Binding-site contacts:
Ligand atom C6 contacts residue THR120 of chain 1.A at 4.3 Å.
Ligand atom C5 contacts residue THR120 of chain 1.A at 3.8 Å.
Ligand atom C5 contacts residue ASN118 of chain 1.A at 3.7 Å.
Ligand atom C7 contacts residue LEU161 of chain 1.A at 4.4 Å (hydrophobic).
Ligand atom C8 contacts residue ASN118 of chain 1.A at 4.2 Å.
Ligand atom C1 contacts residue ASN118 of chain 1.A at 1.4 Å.
Ligand atom O6 contacts residue THR120 of chain 1.A at 3.4 Å (h-bond).
Ligand atom N2 contacts residue SER158 of chain 1.A at 4.5 Å.
Ligand atom O6 contacts residue GLY121 of chain 1.A at 4.0 Å.
Ligand atom C3 contacts residue THR120 of chain 1.A at 4.2 Å.
Ligand atom C7 contacts residue ILE156 of chain 1.A at 4.3 Å (hydrophobic).
Ligand atom O7 contacts residue ILE156 of chain 1.A at 4.1 Å.
Ligand atom C8 contacts residue ARG157 of chain 1.A at 4.4 Å.
Ligand atom C2 contacts residue THR120 of chain 1.A at 4.4 Å.
Ligand atom C2 contacts residue ASN118 of chain 1.A at 2.4 Å.
Ligand atom C7 contacts residue ASN118 of chain 1.A at 3.1 Å.
Ligand atom O5 contacts residue ASN118 of chain 1.A at 2.4 Å (h-bond).
Ligand atom O6 contacts residue PRO122 of chain 1.A at 3.9 Å.
Ligand atom C4 contacts residue ASN118 of chain 1.A at 4.2 Å.
Ligand atom C3 contacts residue ASN118 of chain 1.A at 3.8 Å.
Ligand atom N2 contacts residue ASN118 of chain 1.A at 2.8 Å (h-bond).
Ligand atom C1 contacts residue THR120 of chain 1.A at 3.7 Å.
Ligand atom C8 contacts residue ILE156 of chain 1.A at 3.8 Å (hydrophobic).
Ligand atom C7 contacts residue HIS220 of chain 1.A at 4.4 Å.
Ligand atom O7 contacts residue ASN118 of chain 1.A at 3.0 Å (h-bond).
Ligand atom C8 contacts residue SER158 of chain 1.A at 3.7 Å.
Ligand atom O5 contacts residue THR120 of chain 1.A at 3.9 Å.
Ligand atom C8 contacts residue LEU161 of chain 1.A at 3.7 Å (hydrophobic).
Ligand atom C4 contacts residue THR120 of chain 1.A at 4.5 Å.
Ligand atom O7 contacts residue HIS220 of chain 1.A at 3.4 Å (h-bond).

Sequence of chain 1.A:
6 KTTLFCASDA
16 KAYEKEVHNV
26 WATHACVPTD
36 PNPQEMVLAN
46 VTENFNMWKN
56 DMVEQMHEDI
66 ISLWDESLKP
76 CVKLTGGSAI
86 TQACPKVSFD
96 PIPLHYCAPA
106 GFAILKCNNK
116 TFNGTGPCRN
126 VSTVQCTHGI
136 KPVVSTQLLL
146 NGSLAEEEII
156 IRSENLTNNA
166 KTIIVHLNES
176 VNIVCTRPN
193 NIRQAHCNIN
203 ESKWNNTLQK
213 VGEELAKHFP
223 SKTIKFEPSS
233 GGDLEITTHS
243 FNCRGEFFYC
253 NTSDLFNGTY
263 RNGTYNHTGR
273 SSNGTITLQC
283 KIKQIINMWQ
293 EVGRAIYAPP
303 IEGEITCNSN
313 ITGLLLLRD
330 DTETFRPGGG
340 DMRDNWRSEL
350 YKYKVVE

This small molecule binds to this protein.
Small molecule (SMILES): CC(=O)N[C@@H]1[C@@H](O)[C@H](O)[C@@H](CO)O[C@H]1O